Binding-site contacts:
Ligand atom CAW contacts residue TRP203 of chain 34.A at 3.4 Å (hydrophobic).
Ligand atom NAY contacts residue TRP203 of chain 34.A at 3.7 Å.
Ligand atom OAS contacts residue MET195 of chain 34.A at 3.1 Å.
Ligand atom OAS contacts residue VAL192 of chain 34.A at 3.9 Å.
Ligand atom NAZ contacts residue TRP203 of chain 34.A at 3.2 Å.
Ligand atom CAQ contacts residue ASN228 of chain 34.A at 3.6 Å.
Ligand atom NAZ contacts residue ASN228 of chain 34.A at 3.9 Å.
Ligand atom CAD contacts residue GLN202 of chain 34.A at 3.6 Å.
Ligand atom OAB contacts residue ASP112 of chain 34.A at 3.6 Å.
Ligand atom CAA contacts residue PHE135 of chain 34.A at 3.8 Å (hydrophobic).
Ligand atom CAJ contacts residue PHE135 of chain 34.A at 3.8 Å (hydrophobic).
Ligand atom CAM contacts residue MET195 of chain 34.A at 4.0 Å (hydrophobic).
Ligand atom CAP contacts residue TYR201 of chain 34.A at 3.5 Å (hydrophobic).
Ligand atom CAQ contacts residue TYR201 of chain 34.A at 3.7 Å (hydrophobic).
Ligand atom CAT contacts residue TRP203 of chain 34.A at 3.4 Å (hydrophobic).
Ligand atom CAV contacts residue VAL192 of chain 34.A at 3.9 Å (hydrophobic).
Ligand atom CAW contacts residue ASN228 of chain 34.A at 3.7 Å.
Ligand atom OAB contacts residue TRP203 of chain 34.A at 3.7 Å.
Ligand atom CAF contacts residue GLN202 of chain 34.A at 3.6 Å.
Ligand atom CAE contacts residue THR114 of chain 34.A at 3.5 Å.
Ligand atom CAD contacts residue ASN228 of chain 34.A at 3.5 Å.
Ligand atom CAI contacts residue ILE24 of chain 34.C at 3.7 Å (hydrophobic).
Ligand atom CAK contacts residue MET195 of chain 34.A at 3.8 Å (hydrophobic).
Ligand atom CAX contacts residue ILE111 of chain 34.A at 3.9 Å (hydrophobic).
Ligand atom CAV contacts residue MET195 of chain 34.A at 3.9 Å (hydrophobic).
Ligand atom CAF contacts residue ASN228 of chain 34.A at 3.2 Å.
Ligand atom CAG contacts residue THR114 of chain 34.A at 3.9 Å.
Ligand atom OAB contacts residue ILE113 of chain 34.A at 3.3 Å (h-bond).
Ligand atom CAE contacts residue ASP112 of chain 34.A at 3.6 Å.
Ligand atom CAI contacts residue PHE155 of chain 34.A at 3.5 Å (hydrophobic).
Ligand atom CAL contacts residue ILE111 of chain 34.A at 3.5 Å (hydrophobic).
Ligand atom CAH contacts residue VAL192 of chain 34.A at 3.9 Å (hydrophobic).
Ligand atom CAG contacts residue ASP112 of chain 34.A at 3.5 Å.
Ligand atom CAF contacts residue TRP203 of chain 34.A at 3.6 Å (hydrophobic).
Ligand atom CAQ contacts residue TRP203 of chain 34.A at 3.4 Å (hydrophobic).
Ligand atom CAK contacts residue PHE155 of chain 34.A at 3.5 Å (hydrophobic).
Ligand atom CAM contacts residue ILE111 of chain 34.A at 3.6 Å (hydrophobic).
Ligand atom CAV contacts residue ILE111 of chain 34.A at 3.9 Å (hydrophobic).
Ligand atom CAL contacts residue PHE135 of chain 34.A at 3.7 Å (hydrophobic).
Ligand atom CAG contacts residue TRP203 of chain 34.A at 3.9 Å (hydrophobic).

The small molecule below binds the protein below.
Small molecule (SMILES): C[C@H](CCOc1ccc(I)cc1)CCN1CCN(c2ccncc2)C1=O

Sequence of chain 34.C:
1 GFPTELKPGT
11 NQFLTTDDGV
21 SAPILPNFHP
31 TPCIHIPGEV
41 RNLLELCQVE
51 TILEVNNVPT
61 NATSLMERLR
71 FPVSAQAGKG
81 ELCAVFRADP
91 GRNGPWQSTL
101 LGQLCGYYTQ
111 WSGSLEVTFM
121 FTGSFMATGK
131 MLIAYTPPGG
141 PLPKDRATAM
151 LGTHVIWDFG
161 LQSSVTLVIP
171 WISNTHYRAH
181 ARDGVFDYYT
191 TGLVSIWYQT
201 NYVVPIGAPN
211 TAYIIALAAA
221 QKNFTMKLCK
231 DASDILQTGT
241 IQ

Sequence of chain 34.A:
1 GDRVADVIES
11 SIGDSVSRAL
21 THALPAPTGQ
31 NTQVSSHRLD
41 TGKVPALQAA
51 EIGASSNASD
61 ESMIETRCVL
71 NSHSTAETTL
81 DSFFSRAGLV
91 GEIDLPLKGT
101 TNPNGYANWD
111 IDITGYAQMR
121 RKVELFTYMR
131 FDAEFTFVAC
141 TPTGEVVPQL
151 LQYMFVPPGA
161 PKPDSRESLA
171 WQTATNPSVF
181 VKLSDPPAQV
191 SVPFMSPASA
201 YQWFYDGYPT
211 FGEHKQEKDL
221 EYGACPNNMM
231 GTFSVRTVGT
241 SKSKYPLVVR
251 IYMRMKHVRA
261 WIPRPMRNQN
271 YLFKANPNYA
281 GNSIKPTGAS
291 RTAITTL